Binding-site contacts:
Ligand atom C12 contacts residue ASN44 of chain 1.A at 3.4 Å.
Ligand atom C9 contacts residue ASN44 of chain 1.A at 3.5 Å.
Ligand atom N6 contacts residue ALA48 of chain 1.A at 3.2 Å.
Ligand atom C13 contacts residue GLY90 of chain 1.A at 3.2 Å.
Ligand atom C2 contacts residue MET91 of chain 1.A at 4.0 Å (hydrophobic).
Ligand atom O15 contacts residue ASN44 of chain 1.A at 3.5 Å (h-bond).
Ligand atom C14 contacts residue LEU100 of chain 1.A at 3.8 Å (hydrophobic).
Ligand atom O15 contacts residue PHE131 of chain 1.A at 3.8 Å.
Ligand atom C13 contacts residue ILE89 of chain 1.A at 3.5 Å (hydrophobic).
Ligand atom N6 contacts residue THR177 of chain 1.A at 3.4 Å (h-bond).
Ligand atom N7 contacts residue ALA48 of chain 1.A at 3.7 Å.
Ligand atom C2 contacts residue ALA48 of chain 1.A at 3.9 Å (hydrophobic).
Ligand atom C11 contacts residue LEU100 of chain 1.A at 3.8 Å (hydrophobic).
Ligand atom C10 contacts residue GLY90 of chain 1.A at 3.4 Å.
Ligand atom C14 contacts residue GLY101 of chain 1.A at 3.9 Å.
Ligand atom C5 contacts residue MET91 of chain 1.A at 3.5 Å (hydrophobic).
Ligand atom C14 contacts residue LYS51 of chain 1.A at 4.0 Å.
Ligand atom C16 contacts residue LYS51 of chain 1.A at 3.7 Å.
Ligand atom C1 contacts residue MET91 of chain 1.A at 3.9 Å (hydrophobic).
Ligand atom C4 contacts residue MET91 of chain 1.A at 4.0 Å (hydrophobic).
Ligand atom C10 contacts residue ALA48 of chain 1.A at 3.9 Å (hydrophobic).
Ligand atom N7 contacts residue ASP86 of chain 1.A at 2.8 Å (salt-bridge).
Ligand atom C10 contacts residue ILE89 of chain 1.A at 3.8 Å (hydrophobic).
Ligand atom C12 contacts residue VAL179 of chain 1.A at 4.0 Å (hydrophobic).
Ligand atom O15 contacts residue VAL179 of chain 1.A at 3.6 Å.
Ligand atom N7 contacts residue THR177 of chain 1.A at 3.5 Å.
Ligand atom C3 contacts residue THR177 of chain 1.A at 3.8 Å.
Ligand atom C13 contacts residue MET91 of chain 1.A at 3.7 Å (hydrophobic).
Ligand atom C16 contacts residue MET91 of chain 1.A at 3.8 Å (hydrophobic).
Ligand atom C8 contacts residue ASN44 of chain 1.A at 3.7 Å.
Ligand atom C11 contacts residue MET91 of chain 1.A at 3.7 Å (hydrophobic).
Ligand atom O17 contacts residue LYS51 of chain 1.A at 3.6 Å.
Ligand atom C2 contacts residue THR177 of chain 1.A at 4.0 Å.
Ligand atom O17 contacts residue ASP95 of chain 1.A at 4.0 Å.
Ligand atom O15 contacts residue LEU41 of chain 1.A at 3.3 Å.
Ligand atom C3 contacts residue ASP86 of chain 1.A at 3.6 Å.
Ligand atom C14 contacts residue MET91 of chain 1.A at 3.8 Å (hydrophobic).
Ligand atom C8 contacts residue ASP86 of chain 1.A at 3.9 Å.
Ligand atom C10 contacts residue MET91 of chain 1.A at 3.5 Å (hydrophobic).
Ligand atom N6 contacts residue ASP86 of chain 1.A at 3.9 Å.

Sequence of chain 1.A:
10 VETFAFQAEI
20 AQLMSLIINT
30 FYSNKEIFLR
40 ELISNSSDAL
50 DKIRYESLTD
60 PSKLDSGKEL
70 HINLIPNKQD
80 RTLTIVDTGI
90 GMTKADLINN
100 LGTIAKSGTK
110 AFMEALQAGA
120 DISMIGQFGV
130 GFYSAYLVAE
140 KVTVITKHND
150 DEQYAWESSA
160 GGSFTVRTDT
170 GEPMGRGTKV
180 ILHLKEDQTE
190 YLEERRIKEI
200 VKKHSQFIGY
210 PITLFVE

A small-molecule ligand and the protein it binds are described below.
Small molecule (SMILES): Oc1ccc(-c2n[nH]c3cc(O)ccc23)cc1